Sequence of chain 1.A:
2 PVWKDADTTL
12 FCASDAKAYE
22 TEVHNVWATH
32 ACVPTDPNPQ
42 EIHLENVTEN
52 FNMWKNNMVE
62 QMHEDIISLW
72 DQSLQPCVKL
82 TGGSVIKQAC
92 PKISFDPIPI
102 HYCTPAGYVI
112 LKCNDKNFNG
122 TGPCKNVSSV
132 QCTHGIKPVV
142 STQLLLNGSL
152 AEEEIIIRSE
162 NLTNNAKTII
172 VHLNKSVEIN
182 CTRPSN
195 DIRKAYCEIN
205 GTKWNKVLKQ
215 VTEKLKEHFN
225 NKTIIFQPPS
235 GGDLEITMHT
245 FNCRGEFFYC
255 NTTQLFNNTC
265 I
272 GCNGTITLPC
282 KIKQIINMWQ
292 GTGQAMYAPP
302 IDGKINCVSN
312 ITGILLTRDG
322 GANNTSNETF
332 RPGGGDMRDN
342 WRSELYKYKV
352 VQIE

This protein binds this small molecule.
Small molecule (SMILES): CC(=O)N[C@@H]1[C@@H](O)[C@H](O)[C@@H](CO)O[C@H]1O

Binding-site contacts:
Ligand atom O5 contacts residue ASN148 of chain 1.A at 2.4 Å (h-bond).
Ligand atom O4 contacts residue VAL309 of chain 1.A at 4.2 Å.
Ligand atom O7 contacts residue PRO98 of chain 1.A at 3.5 Å.
Ligand atom C2 contacts residue ASP97 of chain 1.A at 4.0 Å.
Ligand atom O4 contacts residue ASP97 of chain 1.A at 4.3 Å.
Ligand atom C4 contacts residue VAL309 of chain 1.A at 4.1 Å (hydrophobic).
Ligand atom C4 contacts residue ASN148 of chain 1.A at 4.2 Å.
Ligand atom O7 contacts residue ASN246 of chain 1.A at 4.3 Å.
Ligand atom O6 contacts residue LYS138 of chain 1.A at 3.6 Å.
Ligand atom C2 contacts residue ASN148 of chain 1.A at 2.5 Å.
Ligand atom C3 contacts residue ASP97 of chain 1.A at 3.9 Å.
Ligand atom C1 contacts residue VAL309 of chain 1.A at 4.1 Å (hydrophobic).
Ligand atom C2 contacts residue SER310 of chain 1.A at 4.0 Å.
Ligand atom C3 contacts residue SER310 of chain 1.A at 4.3 Å.
Ligand atom C7 contacts residue ASN148 of chain 1.A at 3.5 Å.
Ligand atom N2 contacts residue ASN148 of chain 1.A at 2.9 Å (h-bond).
Ligand atom C7 contacts residue ASN246 of chain 1.A at 4.3 Å.
Ligand atom C8 contacts residue VAL140 of chain 1.A at 4.2 Å (hydrophobic).
Ligand atom O3 contacts residue ASP97 of chain 1.A at 3.6 Å (salt-bridge).
Ligand atom C3 contacts residue ASN148 of chain 1.A at 3.8 Å.
Ligand atom C7 contacts residue SER310 of chain 1.A at 4.0 Å.
Ligand atom C1 contacts residue ASN148 of chain 1.A at 1.4 Å.
Ligand atom O7 contacts residue ASN148 of chain 1.A at 3.7 Å.
Ligand atom C3 contacts residue VAL309 of chain 1.A at 4.0 Å (hydrophobic).
Ligand atom O3 contacts residue ARG248 of chain 1.A at 3.4 Å (salt-bridge).
Ligand atom C4 contacts residue ASP97 of chain 1.A at 3.6 Å.
Ligand atom O6 contacts residue ASP97 of chain 1.A at 4.1 Å.
Ligand atom C5 contacts residue VAL309 of chain 1.A at 3.6 Å (hydrophobic).
Ligand atom O5 contacts residue LYS138 of chain 1.A at 4.2 Å.
Ligand atom C8 contacts residue LEU147 of chain 1.A at 4.1 Å (hydrophobic).
Ligand atom C5 contacts residue ASN148 of chain 1.A at 3.7 Å.
Ligand atom C8 contacts residue SER310 of chain 1.A at 3.9 Å.
Ligand atom O4 contacts residue ARG248 of chain 1.A at 3.9 Å.
Ligand atom O7 contacts residue VAL140 of chain 1.A at 4.2 Å.
Ligand atom C8 contacts residue ASN246 of chain 1.A at 3.8 Å.
Ligand atom O3 contacts residue CYS308 of chain 1.A at 3.2 Å (h-bond).
Ligand atom C1 contacts residue SER310 of chain 1.A at 4.0 Å.
Ligand atom O5 contacts residue VAL309 of chain 1.A at 4.2 Å.
Ligand atom C3 contacts residue CYS308 of chain 1.A at 4.1 Å (hydrophobic).
Ligand atom N2 contacts residue SER310 of chain 1.A at 3.2 Å (h-bond).